Binding-site contacts:
Ligand atom C7 contacts residue NAG1 of chain 1.JA at 4.1 Å.
Ligand atom C8 contacts residue ASN387 of chain 1.A at 4.2 Å.
Ligand atom C3 contacts residue ASN387 of chain 1.A at 3.9 Å.
Ligand atom C5 contacts residue SER389 of chain 1.A at 4.2 Å.
Ligand atom O7 contacts residue ASN387 of chain 1.A at 3.2 Å (h-bond).
Ligand atom C8 contacts residue NAG1 of chain 1.JA at 3.5 Å.
Ligand atom C8 contacts residue THR374 of chain 1.A at 4.3 Å.
Ligand atom O3 contacts residue NAG1 of chain 1.JA at 4.0 Å.
Ligand atom C1 contacts residue ASN387 of chain 1.A at 1.5 Å.
Ligand atom C7 contacts residue ASN387 of chain 1.A at 3.2 Å.
Ligand atom O5 contacts residue SER389 of chain 1.A at 3.8 Å.
Ligand atom O5 contacts residue ASN387 of chain 1.A at 2.5 Å (h-bond).
Ligand atom N2 contacts residue ASN387 of chain 1.A at 2.9 Å (h-bond).
Ligand atom C1 contacts residue SER389 of chain 1.A at 3.4 Å.
Ligand atom O4 contacts residue NAG1 of chain 1.JA at 4.3 Å.
Ligand atom C5 contacts residue ASN387 of chain 1.A at 3.8 Å.
Ligand atom C2 contacts residue ASN387 of chain 1.A at 2.5 Å.
Ligand atom N2 contacts residue NAG1 of chain 1.JA at 3.7 Å.
Ligand atom C4 contacts residue ASN387 of chain 1.A at 4.4 Å.

A protein and the small-molecule ligand that binds it are described below.
Small molecule (SMILES): CC(=O)N[C@@H]1[C@@H](O)[C@H](O)[C@@H](CO)O[C@H]1O

Sequence of chain 1.A:
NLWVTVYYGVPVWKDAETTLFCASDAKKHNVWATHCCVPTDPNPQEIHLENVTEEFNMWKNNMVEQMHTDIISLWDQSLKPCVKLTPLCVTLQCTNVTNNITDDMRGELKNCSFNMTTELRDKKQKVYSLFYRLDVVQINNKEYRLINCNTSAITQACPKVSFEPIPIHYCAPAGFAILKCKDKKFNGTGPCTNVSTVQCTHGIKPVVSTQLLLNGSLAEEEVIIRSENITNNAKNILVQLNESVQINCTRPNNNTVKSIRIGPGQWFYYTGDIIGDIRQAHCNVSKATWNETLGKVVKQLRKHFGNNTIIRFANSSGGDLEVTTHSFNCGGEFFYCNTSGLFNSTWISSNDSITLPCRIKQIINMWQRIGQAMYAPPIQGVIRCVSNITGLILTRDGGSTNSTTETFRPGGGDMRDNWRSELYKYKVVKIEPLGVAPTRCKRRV